Binding-site contacts:
Ligand atom O7 contacts residue ALA214 of chain 1.A at 3.8 Å.
Ligand atom C6 contacts residue SER208 of chain 1.A at 3.6 Å.
Ligand atom O6 contacts residue GLN217 of chain 1.A at 3.5 Å (h-bond).
Ligand atom C5 contacts residue SER208 of chain 1.A at 3.8 Å.
Ligand atom C8 contacts residue ASN205 of chain 1.A at 4.4 Å.
Ligand atom O3 contacts residue GLN217 of chain 1.A at 3.5 Å (h-bond).
Ligand atom O6 contacts residue LEU212 of chain 1.A at 4.2 Å.
Ligand atom O5 contacts residue LEU212 of chain 1.A at 4.4 Å.
Ligand atom C1 contacts residue SER208 of chain 1.A at 4.0 Å.
Ligand atom C7 contacts residue ALA214 of chain 1.A at 4.5 Å (hydrophobic).
Ligand atom C1 contacts residue ASN205 of chain 1.A at 1.7 Å.
Ligand atom O5 contacts residue SER208 of chain 1.A at 3.2 Å (h-bond).
Ligand atom N2 contacts residue ASN205 of chain 1.A at 2.9 Å (h-bond).
Ligand atom O7 contacts residue GLN217 of chain 1.A at 3.1 Å (h-bond).
Ligand atom C8 contacts residue ALA214 of chain 1.A at 4.2 Å (hydrophobic).
Ligand atom C6 contacts residue LEU210 of chain 1.A at 3.6 Å (hydrophobic).
Ligand atom C5 contacts residue ASN205 of chain 1.A at 3.9 Å.
Ligand atom O7 contacts residue VAL215 of chain 1.A at 3.2 Å (h-bond).
Ligand atom C2 contacts residue ASN205 of chain 1.A at 2.6 Å.
Ligand atom C2 contacts residue GLN217 of chain 1.A at 4.3 Å.
Ligand atom C8 contacts residue VAL215 of chain 1.A at 3.9 Å (hydrophobic).
Ligand atom O7 contacts residue ASN205 of chain 1.A at 3.2 Å (h-bond).
Ligand atom C7 contacts residue ASN205 of chain 1.A at 3.2 Å.
Ligand atom C4 contacts residue ASN205 of chain 1.A at 4.4 Å.
Ligand atom N2 contacts residue GLN217 of chain 1.A at 3.7 Å.
Ligand atom C6 contacts residue GLN217 of chain 1.A at 4.4 Å.
Ligand atom C3 contacts residue ASN205 of chain 1.A at 4.0 Å.
Ligand atom C8 contacts residue GLN217 of chain 1.A at 3.2 Å.
Ligand atom C7 contacts residue VAL215 of chain 1.A at 4.1 Å (hydrophobic).
Ligand atom C7 contacts residue GLN217 of chain 1.A at 3.1 Å.
Ligand atom O6 contacts residue LEU210 of chain 1.A at 3.6 Å.
Ligand atom O5 contacts residue ASN205 of chain 1.A at 2.6 Å (h-bond).

Sequence of chain 1.A:
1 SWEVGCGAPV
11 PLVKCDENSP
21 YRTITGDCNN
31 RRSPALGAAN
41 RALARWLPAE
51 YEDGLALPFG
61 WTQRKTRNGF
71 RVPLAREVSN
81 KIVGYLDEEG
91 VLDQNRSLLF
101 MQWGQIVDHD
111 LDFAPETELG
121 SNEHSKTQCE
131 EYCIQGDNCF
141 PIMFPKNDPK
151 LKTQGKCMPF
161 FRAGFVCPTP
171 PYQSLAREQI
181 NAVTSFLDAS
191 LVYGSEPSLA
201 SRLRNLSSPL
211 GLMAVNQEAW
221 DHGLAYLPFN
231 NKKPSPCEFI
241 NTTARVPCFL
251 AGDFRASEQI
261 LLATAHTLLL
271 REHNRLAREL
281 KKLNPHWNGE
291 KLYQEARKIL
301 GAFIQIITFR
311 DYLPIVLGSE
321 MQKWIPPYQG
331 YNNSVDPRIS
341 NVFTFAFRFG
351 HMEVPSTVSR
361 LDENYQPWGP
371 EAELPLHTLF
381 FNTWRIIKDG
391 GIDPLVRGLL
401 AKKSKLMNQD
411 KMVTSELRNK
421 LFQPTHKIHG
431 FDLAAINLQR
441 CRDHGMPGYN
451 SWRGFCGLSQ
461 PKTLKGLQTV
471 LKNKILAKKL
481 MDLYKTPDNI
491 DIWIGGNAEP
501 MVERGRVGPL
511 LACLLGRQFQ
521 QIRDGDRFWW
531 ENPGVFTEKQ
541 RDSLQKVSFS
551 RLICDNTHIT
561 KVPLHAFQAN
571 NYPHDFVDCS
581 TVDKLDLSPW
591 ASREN

This small molecule binds to this protein.
Small molecule (SMILES): CC(=O)N[C@H]1[C@H](O[C@H]2[C@H](O)[C@@H](NC(C)=O)CO[C@@H]2CO)O[C@H](CO)[C@@H](O)[C@@H]1O